Sequence of chain 42.A:
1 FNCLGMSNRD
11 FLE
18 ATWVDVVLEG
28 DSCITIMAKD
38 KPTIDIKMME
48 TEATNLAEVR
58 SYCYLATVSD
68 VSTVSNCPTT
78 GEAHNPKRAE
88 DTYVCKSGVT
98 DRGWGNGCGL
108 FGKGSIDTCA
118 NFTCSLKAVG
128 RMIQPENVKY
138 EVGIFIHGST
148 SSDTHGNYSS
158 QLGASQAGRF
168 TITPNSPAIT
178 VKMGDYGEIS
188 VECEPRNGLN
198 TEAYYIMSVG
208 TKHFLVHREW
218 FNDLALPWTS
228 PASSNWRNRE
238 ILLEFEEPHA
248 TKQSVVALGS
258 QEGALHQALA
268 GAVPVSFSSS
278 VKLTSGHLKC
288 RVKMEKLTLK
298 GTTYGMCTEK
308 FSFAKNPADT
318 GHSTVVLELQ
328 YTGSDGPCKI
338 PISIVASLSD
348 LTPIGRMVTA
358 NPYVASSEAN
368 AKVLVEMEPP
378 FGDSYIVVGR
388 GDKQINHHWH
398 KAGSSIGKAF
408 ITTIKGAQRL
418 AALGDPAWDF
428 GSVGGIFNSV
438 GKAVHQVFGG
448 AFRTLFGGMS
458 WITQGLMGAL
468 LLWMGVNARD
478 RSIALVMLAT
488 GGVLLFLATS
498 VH

Binding-site contacts:
Ligand atom O5 contacts residue SER156 of chain 42.A at 3.9 Å.
Ligand atom N2 contacts residue ASN154 of chain 42.A at 3.0 Å (h-bond).
Ligand atom C8 contacts residue ASN154 of chain 42.A at 3.9 Å.
Ligand atom C5 contacts residue ASN154 of chain 42.A at 3.6 Å.
Ligand atom O7 contacts residue ASN154 of chain 42.A at 3.6 Å.
Ligand atom C3 contacts residue ASN154 of chain 42.A at 3.9 Å.
Ligand atom C2 contacts residue SER156 of chain 42.A at 4.3 Å.
Ligand atom C4 contacts residue ASN154 of chain 42.A at 4.2 Å.
Ligand atom O5 contacts residue ASN154 of chain 42.A at 2.4 Å (h-bond).
Ligand atom C2 contacts residue ASN154 of chain 42.A at 2.5 Å.
Ligand atom C5 contacts residue SER156 of chain 42.A at 3.9 Å.
Ligand atom C1 contacts residue SER156 of chain 42.A at 3.3 Å.
Ligand atom C1 contacts residue ASN154 of chain 42.A at 1.4 Å.
Ligand atom C7 contacts residue ASN154 of chain 42.A at 3.4 Å.
Ligand atom N2 contacts residue SER156 of chain 42.A at 4.2 Å.

A small-molecule ligand and the protein it binds are described below.
Small molecule (SMILES): CC(=O)N[C@@H]1[C@@H](O)[C@H](O)[C@@H](CO)O[C@H]1O